Binding-site contacts:
Ligand atom C7 contacts residue ASN116 of chain 1.A at 3.5 Å.
Ligand atom C5 contacts residue SER114 of chain 1.A at 3.8 Å.
Ligand atom C4 contacts residue ASN116 of chain 1.A at 4.2 Å.
Ligand atom O6 contacts residue SER114 of chain 1.A at 4.2 Å.
Ligand atom C5 contacts residue ASN116 of chain 1.A at 3.7 Å.
Ligand atom C2 contacts residue ASN116 of chain 1.A at 2.5 Å.
Ligand atom C6 contacts residue SER114 of chain 1.A at 3.8 Å.
Ligand atom N2 contacts residue ASN116 of chain 1.A at 3.0 Å (h-bond).
Ligand atom O7 contacts residue ASN116 of chain 1.A at 3.5 Å (h-bond).
Ligand atom C1 contacts residue SER114 of chain 1.A at 3.6 Å.
Ligand atom C3 contacts residue ASN116 of chain 1.A at 3.8 Å.
Ligand atom O5 contacts residue SER114 of chain 1.A at 3.0 Å (h-bond).
Ligand atom C1 contacts residue ASN116 of chain 1.A at 1.4 Å.
Ligand atom O5 contacts residue ASN116 of chain 1.A at 2.4 Å (h-bond).

This small molecule binds to this protein.
Small molecule (SMILES): CC(=O)N[C@@H]1[C@@H](O)[C@H](O)[C@@H](CO)O[C@H]1O

Sequence of chain 1.A:
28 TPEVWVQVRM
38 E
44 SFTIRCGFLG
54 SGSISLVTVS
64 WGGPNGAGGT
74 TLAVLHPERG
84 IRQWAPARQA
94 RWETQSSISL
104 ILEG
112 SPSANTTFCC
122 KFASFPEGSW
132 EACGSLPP